Binding-site contacts:
Ligand atom C6 contacts residue LYS103 of chain 1.A at 3.0 Å.
Ligand atom C5 contacts residue TYR320 of chain 1.A at 3.6 Å (hydrophobic).
Ligand atom C27 contacts residue LEU236 of chain 1.A at 3.6 Å (hydrophobic).
Ligand atom C21 contacts residue VAL110 of chain 1.A at 3.5 Å (hydrophobic).
Ligand atom O1 contacts residue PRO238 of chain 1.A at 3.3 Å.
Ligand atom C10 contacts residue TYR183 of chain 1.A at 3.5 Å (hydrophobic).
Ligand atom N1 contacts residue PRO238 of chain 1.A at 3.5 Å (h-bond).
Ligand atom C4 contacts residue PRO238 of chain 1.A at 3.6 Å (hydrophobic).
Ligand atom C2 contacts residue PRO238 of chain 1.A at 3.1 Å (hydrophobic).
Ligand atom C3 contacts residue LYS104 of chain 1.A at 3.6 Å.
Ligand atom C2 contacts residue LYS105 of chain 1.A at 3.0 Å.
Ligand atom C20 contacts residue TYR190 of chain 1.A at 3.6 Å (hydrophobic).
Ligand atom C1 contacts residue PRO238 of chain 1.A at 2.9 Å (hydrophobic).
Ligand atom C28 contacts residue VAL108 of chain 1.A at 3.6 Å (hydrophobic).
Ligand atom O2 contacts residue LYS104 of chain 1.A at 3.1 Å (salt-bridge).
Ligand atom C1 contacts residue LYS105 of chain 1.A at 2.6 Å.
Ligand atom C17 contacts residue TYR190 of chain 1.A at 3.2 Å (hydrophobic).
Ligand atom C9 contacts residue VAL181 of chain 1.A at 3.5 Å (hydrophobic).
Ligand atom C9 contacts residue TYR183 of chain 1.A at 3.6 Å (hydrophobic).
Ligand atom O2 contacts residue PRO238 of chain 1.A at 3.6 Å (h-bond).
Ligand atom C11 contacts residue TYR190 of chain 1.A at 3.5 Å (hydrophobic).
Ligand atom C14 contacts residue LEU102 of chain 1.A at 3.4 Å (hydrophobic).
Ligand atom C1 contacts residue LYS104 of chain 1.A at 1.5 Å.
Ligand atom C16 contacts residue TYR190 of chain 1.A at 3.2 Å (hydrophobic).
Ligand atom C12 contacts residue VAL108 of chain 1.A at 3.7 Å (hydrophobic).
Ligand atom C29 contacts residue VAL108 of chain 1.A at 3.6 Å (hydrophobic).
Ligand atom O3 contacts residue LEU102 of chain 1.A at 3.7 Å.
Ligand atom C10 contacts residue TYR190 of chain 1.A at 3.4 Å (hydrophobic).
Ligand atom N1 contacts residue VAL108 of chain 1.A at 3.6 Å.
Ligand atom C10 contacts residue GLY192 of chain 1.A at 3.4 Å.
Ligand atom C26 contacts residue LEU236 of chain 1.A at 3.5 Å (hydrophobic).
Ligand atom C25 contacts residue TYR320 of chain 1.A at 3.5 Å (hydrophobic).
Ligand atom C3 contacts residue PRO238 of chain 1.A at 3.2 Å (hydrophobic).
Ligand atom O2 contacts residue LYS105 of chain 1.A at 2.8 Å (salt-bridge).
Ligand atom N2 contacts residue TYR320 of chain 1.A at 3.4 Å.
Ligand atom N3 contacts residue TRP231 of chain 1.A at 3.5 Å.
Ligand atom C23 contacts residue TYR190 of chain 1.A at 3.6 Å (hydrophobic).
Ligand atom C2 contacts residue LYS104 of chain 1.A at 2.5 Å.
Ligand atom C19 contacts residue TYR190 of chain 1.A at 3.6 Å (hydrophobic).
Ligand atom C18 contacts residue TYR190 of chain 1.A at 3.4 Å (hydrophobic).

Sequence of chain 1.A:
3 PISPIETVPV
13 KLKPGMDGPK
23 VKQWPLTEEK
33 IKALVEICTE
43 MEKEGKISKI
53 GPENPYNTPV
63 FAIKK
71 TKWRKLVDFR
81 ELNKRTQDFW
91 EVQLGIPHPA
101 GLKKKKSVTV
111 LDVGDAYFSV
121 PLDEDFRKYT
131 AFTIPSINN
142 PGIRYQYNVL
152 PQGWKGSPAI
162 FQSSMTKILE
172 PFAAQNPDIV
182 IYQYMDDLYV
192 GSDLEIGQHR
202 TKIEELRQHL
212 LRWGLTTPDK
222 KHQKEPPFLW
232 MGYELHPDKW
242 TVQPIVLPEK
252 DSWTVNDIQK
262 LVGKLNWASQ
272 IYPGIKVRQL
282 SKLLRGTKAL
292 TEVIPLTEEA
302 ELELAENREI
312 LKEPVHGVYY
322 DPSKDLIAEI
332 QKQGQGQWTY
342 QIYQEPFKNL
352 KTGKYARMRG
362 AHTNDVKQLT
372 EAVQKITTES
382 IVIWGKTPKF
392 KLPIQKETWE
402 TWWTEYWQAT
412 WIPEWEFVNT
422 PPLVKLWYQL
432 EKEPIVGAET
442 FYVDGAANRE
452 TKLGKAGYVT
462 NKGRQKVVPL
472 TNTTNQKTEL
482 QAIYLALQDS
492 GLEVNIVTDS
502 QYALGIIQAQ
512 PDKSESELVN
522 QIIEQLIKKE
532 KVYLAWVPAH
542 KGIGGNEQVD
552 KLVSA

A protein and the small-molecule ligand that binds it are described below.
Small molecule (SMILES): CCC(=O)n1c(=O)n(CCOc2ccccc2Oc2cccc3cc(C#N)ccc23)c2ccccc21